Sequence of chain 1.A:
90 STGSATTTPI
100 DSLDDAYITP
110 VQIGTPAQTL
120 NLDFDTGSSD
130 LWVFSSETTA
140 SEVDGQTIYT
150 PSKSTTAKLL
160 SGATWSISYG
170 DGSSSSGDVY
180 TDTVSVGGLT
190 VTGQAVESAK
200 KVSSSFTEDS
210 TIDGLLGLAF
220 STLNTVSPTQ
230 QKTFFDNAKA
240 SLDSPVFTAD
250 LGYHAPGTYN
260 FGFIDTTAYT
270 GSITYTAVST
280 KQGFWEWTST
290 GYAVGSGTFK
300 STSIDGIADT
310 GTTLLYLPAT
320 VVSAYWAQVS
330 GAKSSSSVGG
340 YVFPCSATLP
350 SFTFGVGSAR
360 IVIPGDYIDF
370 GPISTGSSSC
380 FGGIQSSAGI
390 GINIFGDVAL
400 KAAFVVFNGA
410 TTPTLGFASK

Binding-site contacts:
Ligand atom N contacts residue GLY126 of chain 1.A at 4.4 Å.
Ligand atom N1 contacts residue ASP124 of chain 1.A at 3.5 Å (salt-bridge).
Ligand atom C5 contacts residue GLY126 of chain 1.A at 4.2 Å.
Ligand atom C3 contacts residue SER167 of chain 1.A at 4.3 Å.
Ligand atom C8 contacts residue GLY126 of chain 1.A at 3.2 Å.
Ligand atom C contacts residue SER127 of chain 1.A at 4.2 Å.
Ligand atom C10 contacts residue ASP308 of chain 1.A at 3.7 Å.
Ligand atom C11 contacts residue THR311 of chain 1.A at 3.8 Å.
Ligand atom O contacts residue TYR168 of chain 1.A at 3.8 Å.
Ligand atom N contacts residue ASP308 of chain 1.A at 4.1 Å.
Ligand atom C10 contacts residue THR311 of chain 1.A at 3.7 Å.
Ligand atom C9 contacts residue ASP124 of chain 1.A at 3.3 Å.
Ligand atom C7 contacts residue GLY169 of chain 1.A at 4.1 Å.
Ligand atom C5 contacts residue TYR168 of chain 1.A at 3.7 Å (hydrophobic).
Ligand atom C11 contacts residue RDV1 of chain 1.C at 3.8 Å.
Ligand atom C contacts residue GLY126 of chain 1.A at 4.4 Å.
Ligand atom C1 contacts residue LEU222 of chain 1.A at 4.2 Å (hydrophobic).
Ligand atom C2 contacts residue TYR168 of chain 1.A at 4.5 Å (hydrophobic).
Ligand atom C4 contacts residue LEU222 of chain 1.A at 4.2 Å (hydrophobic).
Ligand atom N1 contacts residue GLY310 of chain 1.A at 3.7 Å.
Ligand atom C10 contacts residue GLY310 of chain 1.A at 4.0 Å.
Ligand atom C2 contacts residue ILE166 of chain 1.A at 3.5 Å (hydrophobic).
Ligand atom C contacts residue LEU222 of chain 1.A at 3.9 Å (hydrophobic).
Ligand atom O contacts residue GLY169 of chain 1.A at 2.9 Å (h-bond).
Ligand atom C11 contacts residue ASP308 of chain 1.A at 3.7 Å.
Ligand atom N1 contacts residue ASP308 of chain 1.A at 2.8 Å (salt-bridge).
Ligand atom C9 contacts residue SER127 of chain 1.A at 4.2 Å.
Ligand atom C7 contacts residue TYR168 of chain 1.A at 4.3 Å (hydrophobic).
Ligand atom C9 contacts residue ASP308 of chain 1.A at 3.2 Å.
Ligand atom C2 contacts residue SER167 of chain 1.A at 3.9 Å.
Ligand atom N1 contacts residue THR311 of chain 1.A at 3.6 Å.
Ligand atom C6 contacts residue GLY126 of chain 1.A at 4.1 Å.
Ligand atom C8 contacts residue ASP308 of chain 1.A at 3.3 Å.
Ligand atom C4 contacts residue GLY126 of chain 1.A at 4.0 Å.
Ligand atom C10 contacts residue RDV1 of chain 1.C at 4.5 Å.
Ligand atom C1 contacts residue THR224 of chain 1.A at 4.4 Å.
Ligand atom C4 contacts residue PHE283 of chain 1.A at 4.1 Å (hydrophobic).
Ligand atom C9 contacts residue GLY126 of chain 1.A at 3.3 Å.
Ligand atom C1 contacts residue ILE166 of chain 1.A at 3.7 Å (hydrophobic).

The protein below binds the small molecule below.
Small molecule (SMILES): O=C(CCC1CCCC1)N1CCNCC1